Binding-site contacts:
Ligand atom CA contacts residue TYR58 of chain 1.B at 4.1 Å (hydrophobic).
Ligand atom CD contacts residue LEU135 of chain 1.B at 4.0 Å (hydrophobic).
Ligand atom CG contacts residue LEU135 of chain 1.B at 3.7 Å (hydrophobic).
Ligand atom OXT contacts residue TYR58 of chain 1.B at 3.5 Å.
Ligand atom O contacts residue GLY138 of chain 1.B at 3.3 Å.
Ligand atom C contacts residue ARG93 of chain 1.B at 3.4 Å.
Ligand atom C contacts residue THR88 of chain 1.B at 3.5 Å.
Ligand atom OE1 contacts residue THR140 of chain 1.B at 2.7 Å (h-bond).
Ligand atom CG contacts residue GLU190 of chain 1.B at 3.4 Å.
Ligand atom OE2 contacts residue GLY138 of chain 1.B at 3.7 Å.
Ligand atom N contacts residue THR88 of chain 1.B at 2.8 Å (h-bond).
Ligand atom N contacts residue TYR58 of chain 1.B at 4.1 Å.
Ligand atom N contacts residue TYR217 of chain 1.B at 3.7 Å.
Ligand atom CB contacts residue GLU190 of chain 1.B at 3.9 Å.
Ligand atom CA contacts residue GLU190 of chain 1.B at 3.4 Å.
Ligand atom CA contacts residue SER139 of chain 1.B at 3.3 Å.
Ligand atom C contacts residue TYR58 of chain 1.B at 3.7 Å (hydrophobic).
Ligand atom CD contacts residue GLU190 of chain 1.B at 3.8 Å.
Ligand atom N contacts residue GLU190 of chain 1.B at 2.6 Å (salt-bridge).
Ligand atom N contacts residue PRO86 of chain 1.B at 2.9 Å (h-bond).
Ligand atom N contacts residue SER139 of chain 1.B at 4.1 Å.
Ligand atom CB contacts residue LEU135 of chain 1.B at 4.0 Å (hydrophobic).
Ligand atom CA contacts residue PRO86 of chain 1.B at 4.1 Å (hydrophobic).
Ligand atom O contacts residue ARG93 of chain 1.B at 2.7 Å (salt-bridge).
Ligand atom OXT contacts residue ARG93 of chain 1.B at 2.8 Å (salt-bridge).
Ligand atom OXT contacts residue THR88 of chain 1.B at 2.8 Å (h-bond).
Ligand atom OXT contacts residue LEU87 of chain 1.B at 3.6 Å.
Ligand atom O contacts residue SER139 of chain 1.B at 2.9 Å (h-bond).
Ligand atom CB contacts residue TYR58 of chain 1.B at 3.5 Å (hydrophobic).
Ligand atom C contacts residue SER139 of chain 1.B at 3.4 Å.
Ligand atom OXT contacts residue SER139 of chain 1.B at 4.0 Å.
Ligand atom CA contacts residue THR88 of chain 1.B at 3.3 Å.
Ligand atom CG contacts residue TYR58 of chain 1.B at 4.2 Å (hydrophobic).
Ligand atom OE1 contacts residue GLU190 of chain 1.B at 3.6 Å.
Ligand atom OE2 contacts residue THR140 of chain 1.B at 3.1 Å (h-bond).
Ligand atom O contacts residue TYR58 of chain 1.B at 3.4 Å.
Ligand atom CD contacts residue THR140 of chain 1.B at 3.3 Å.
Ligand atom OE2 contacts residue SER139 of chain 1.B at 3.2 Å (h-bond).
Ligand atom OXT contacts residue PRO86 of chain 1.B at 3.6 Å.
Ligand atom OE2 contacts residue LEU135 of chain 1.B at 4.2 Å.

Sequence of chain 1.B:
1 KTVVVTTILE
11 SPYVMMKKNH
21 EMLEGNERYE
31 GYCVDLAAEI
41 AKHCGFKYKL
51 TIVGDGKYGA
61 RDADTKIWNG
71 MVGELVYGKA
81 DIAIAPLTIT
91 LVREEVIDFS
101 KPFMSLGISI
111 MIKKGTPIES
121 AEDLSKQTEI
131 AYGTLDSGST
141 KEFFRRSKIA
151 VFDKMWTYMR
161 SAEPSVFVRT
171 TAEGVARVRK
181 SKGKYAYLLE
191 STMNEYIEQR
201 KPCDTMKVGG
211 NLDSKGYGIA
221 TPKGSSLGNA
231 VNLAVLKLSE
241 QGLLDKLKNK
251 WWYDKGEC

The protein below binds the small molecule below.
Small molecule (SMILES): N[C@@H](CCC(=O)O)C(=O)O